Binding-site contacts:
Ligand atom C1 contacts residue NDG1 of chain 1.T at 2.4 Å.
Ligand atom O1 contacts residue NDG1 of chain 1.T at 2.9 Å (h-bond).
Ligand atom C2 contacts residue MAN1 of chain 1.V at 3.4 Å.
Ligand atom O2 contacts residue NDG1 of chain 1.T at 4.1 Å.
Ligand atom O5 contacts residue NDG1 of chain 1.T at 3.1 Å (h-bond).
Ligand atom C5 contacts residue TRP222 of chain 1.C at 4.0 Å (hydrophobic).
Ligand atom O3 contacts residue MAN1 of chain 1.V at 3.2 Å.
Ligand atom C2 contacts residue TRP222 of chain 1.C at 4.1 Å (hydrophobic).
Ligand atom O1 contacts residue MAN1 of chain 1.V at 4.4 Å.
Ligand atom C3 contacts residue MAN1 of chain 1.V at 3.7 Å.
Ligand atom C1 contacts residue TRP222 of chain 1.C at 4.3 Å (hydrophobic).
Ligand atom O5 contacts residue TRP222 of chain 1.C at 4.2 Å.
Ligand atom O2 contacts residue MAN1 of chain 1.V at 2.6 Å.
Ligand atom C5 contacts residue NDG1 of chain 1.T at 4.3 Å.
Ligand atom C3 contacts residue TRP222 of chain 1.C at 4.1 Å (hydrophobic).
Ligand atom C2 contacts residue NDG1 of chain 1.T at 3.4 Å.

Sequence of chain 1.C:
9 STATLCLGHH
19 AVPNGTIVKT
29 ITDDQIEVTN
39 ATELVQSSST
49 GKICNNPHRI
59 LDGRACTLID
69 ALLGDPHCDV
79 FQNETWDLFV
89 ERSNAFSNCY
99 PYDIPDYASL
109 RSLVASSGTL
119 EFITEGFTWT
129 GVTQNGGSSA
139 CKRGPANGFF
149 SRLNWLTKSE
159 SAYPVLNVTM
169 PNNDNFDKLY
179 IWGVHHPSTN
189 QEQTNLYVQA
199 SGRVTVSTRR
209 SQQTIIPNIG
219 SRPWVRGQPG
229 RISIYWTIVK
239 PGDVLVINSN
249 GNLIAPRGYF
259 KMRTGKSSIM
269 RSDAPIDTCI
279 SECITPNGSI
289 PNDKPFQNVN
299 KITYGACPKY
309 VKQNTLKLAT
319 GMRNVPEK

This small molecule binds to this protein.
Small molecule (SMILES): OC[C@H]1O[C@H](O)[C@@H](O)[C@@H](O)[C@@H]1O